Sequence of chain 1.A:
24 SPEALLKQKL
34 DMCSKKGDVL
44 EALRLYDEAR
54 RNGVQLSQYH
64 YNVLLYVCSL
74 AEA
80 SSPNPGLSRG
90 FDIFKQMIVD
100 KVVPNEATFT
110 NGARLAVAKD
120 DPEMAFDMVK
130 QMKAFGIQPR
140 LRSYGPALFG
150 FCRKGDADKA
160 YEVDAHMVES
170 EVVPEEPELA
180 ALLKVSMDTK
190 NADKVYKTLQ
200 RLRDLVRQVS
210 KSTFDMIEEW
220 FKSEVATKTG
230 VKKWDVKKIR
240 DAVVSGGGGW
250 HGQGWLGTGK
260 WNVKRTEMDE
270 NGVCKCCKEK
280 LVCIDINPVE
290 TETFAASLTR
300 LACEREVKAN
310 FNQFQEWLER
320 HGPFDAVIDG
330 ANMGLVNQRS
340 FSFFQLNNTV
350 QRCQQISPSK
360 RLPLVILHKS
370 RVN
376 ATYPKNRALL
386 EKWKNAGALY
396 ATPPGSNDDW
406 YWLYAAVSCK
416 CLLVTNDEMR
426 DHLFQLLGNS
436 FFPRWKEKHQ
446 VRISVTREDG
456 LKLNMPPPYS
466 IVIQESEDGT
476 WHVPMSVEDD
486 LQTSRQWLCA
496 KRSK

Binding-site contacts:
Ligand atom CAK contacts residue CYS282 of chain 1.A at 2.7 Å (hydrophobic).
Ligand atom CAM contacts residue CYS282 of chain 1.A at 4.0 Å (hydrophobic).
Ligand atom OAB contacts residue PRO462 of chain 1.A at 3.7 Å.
Ligand atom OAB contacts residue CYS282 of chain 1.A at 3.0 Å (h-bond).
Ligand atom OAB contacts residue LYS443 of chain 1.A at 3.3 Å (salt-bridge).
Ligand atom CAJ contacts residue CYS282 of chain 1.A at 3.8 Å (hydrophobic).
Ligand atom CAF contacts residue PRO463 of chain 1.A at 3.4 Å (hydrophobic).
Ligand atom CAK contacts residue PRO462 of chain 1.A at 3.8 Å (hydrophobic).
Ligand atom CAL contacts residue PRO463 of chain 1.A at 3.9 Å (hydrophobic).
Ligand atom OAA contacts residue PRO463 of chain 1.A at 4.1 Å.
Ligand atom CAF contacts residue TYR464 of chain 1.A at 4.4 Å (hydrophobic).
Ligand atom OAC contacts residue LYS443 of chain 1.A at 4.1 Å.
Ligand atom CAG contacts residue PRO463 of chain 1.A at 3.8 Å (hydrophobic).
Ligand atom CAG contacts residue LYS443 of chain 1.A at 4.3 Å.
Ligand atom CAF contacts residue CYS282 of chain 1.A at 2.5 Å (hydrophobic).
Ligand atom CAJ contacts residue PRO463 of chain 1.A at 3.8 Å (hydrophobic).
Ligand atom CAK contacts residue LYS443 of chain 1.A at 4.2 Å.
Ligand atom CAG contacts residue CYS282 of chain 1.A at 1.6 Å (hydrophobic).
Ligand atom CAM contacts residue PRO462 of chain 1.A at 4.0 Å (hydrophobic).
Ligand atom CAG contacts residue PRO462 of chain 1.A at 4.3 Å (hydrophobic).
Ligand atom OAC contacts residue PRO462 of chain 1.A at 4.1 Å.
Ligand atom CAK contacts residue PRO463 of chain 1.A at 4.1 Å (hydrophobic).
Ligand atom CAL contacts residue CYS282 of chain 1.A at 4.4 Å (hydrophobic).
Ligand atom CAG contacts residue TYR464 of chain 1.A at 4.1 Å (hydrophobic).
Ligand atom CAI contacts residue PRO462 of chain 1.A at 4.2 Å (hydrophobic).
Ligand atom OAC contacts residue PRO461 of chain 1.A at 4.0 Å.
Ligand atom CAH contacts residue PRO463 of chain 1.A at 4.5 Å (hydrophobic).
Ligand atom CAM contacts residue PRO463 of chain 1.A at 4.0 Å (hydrophobic).

This protein binds this small molecule.
Small molecule (SMILES): O=C1C=CC(=O)c2c(O)cccc21